Sequence of chain 5.A:
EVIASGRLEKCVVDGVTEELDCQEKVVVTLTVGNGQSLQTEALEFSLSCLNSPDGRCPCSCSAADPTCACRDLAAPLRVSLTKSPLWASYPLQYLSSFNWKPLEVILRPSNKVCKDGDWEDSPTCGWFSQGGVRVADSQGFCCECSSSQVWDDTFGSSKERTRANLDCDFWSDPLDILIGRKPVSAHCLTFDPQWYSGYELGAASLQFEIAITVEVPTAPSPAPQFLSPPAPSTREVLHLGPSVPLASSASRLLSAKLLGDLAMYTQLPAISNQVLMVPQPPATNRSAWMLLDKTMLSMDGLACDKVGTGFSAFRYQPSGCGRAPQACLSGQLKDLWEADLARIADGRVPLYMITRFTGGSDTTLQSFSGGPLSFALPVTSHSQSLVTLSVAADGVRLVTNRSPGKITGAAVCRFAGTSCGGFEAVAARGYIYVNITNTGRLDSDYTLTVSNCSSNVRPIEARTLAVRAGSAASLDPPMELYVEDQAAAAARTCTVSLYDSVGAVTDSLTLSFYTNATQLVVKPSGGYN

This small molecule binds to this protein.
Small molecule (SMILES): CC(=O)N[C@H]1[C@H](O[C@H]2[C@H](O)[C@@H](NC(C)=O)CO[C@@H]2CO[C@@H]2O[C@@H](C)[C@@H](O)[C@@H](O)[C@@H]2O)O[C@H](CO)[C@@H](O[C@H]2O[C@H](CO)[C@@H](O)[C@H](O)[C@@H]2O)[C@@H]1O

Binding-site contacts:
Ligand atom C1 contacts residue TYR556 of chain 5.A at 3.5 Å (hydrophobic).
Ligand atom O7 contacts residue TYR556 of chain 5.A at 3.8 Å.
Ligand atom C4 contacts residue ASN558 of chain 5.A at 4.2 Å.
Ligand atom O5 contacts residue TYR556 of chain 5.A at 3.6 Å.
Ligand atom O5 contacts residue ASN558 of chain 5.A at 2.3 Å (h-bond).
Ligand atom C5 contacts residue TYR556 of chain 5.A at 3.7 Å (hydrophobic).
Ligand atom O2 contacts residue ALA532 of chain 5.A at 3.3 Å.
Ligand atom O2 contacts residue ALA531 of chain 5.A at 3.7 Å.
Ligand atom C8 contacts residue ARG456 of chain 5.A at 4.3 Å.
Ligand atom C2 contacts residue TYR556 of chain 5.A at 4.5 Å (hydrophobic).
Ligand atom C3 contacts residue ASN558 of chain 5.A at 3.8 Å.
Ligand atom C7 contacts residue ASN558 of chain 5.A at 3.6 Å.
Ligand atom O7 contacts residue ASN558 of chain 5.A at 3.8 Å.
Ligand atom C1 contacts residue ASN558 of chain 5.A at 1.4 Å.
Ligand atom C7 contacts residue TYR556 of chain 5.A at 4.1 Å (hydrophobic).
Ligand atom C8 contacts residue TYR556 of chain 5.A at 3.7 Å (hydrophobic).
Ligand atom O6 contacts residue TYR556 of chain 5.A at 4.2 Å.
Ligand atom C5 contacts residue ASN558 of chain 5.A at 3.6 Å.
Ligand atom C3 contacts residue TYR556 of chain 5.A at 4.4 Å (hydrophobic).
Ligand atom N2 contacts residue ASN558 of chain 5.A at 3.0 Å (h-bond).
Ligand atom C6 contacts residue TYR556 of chain 5.A at 3.9 Å (hydrophobic).
Ligand atom C2 contacts residue ASN558 of chain 5.A at 2.5 Å.